This protein binds this small molecule.
Small molecule (SMILES): Cn1cncc1C[C@H](NC(=O)CCN)C(=O)O

Sequence of chain 1.A:
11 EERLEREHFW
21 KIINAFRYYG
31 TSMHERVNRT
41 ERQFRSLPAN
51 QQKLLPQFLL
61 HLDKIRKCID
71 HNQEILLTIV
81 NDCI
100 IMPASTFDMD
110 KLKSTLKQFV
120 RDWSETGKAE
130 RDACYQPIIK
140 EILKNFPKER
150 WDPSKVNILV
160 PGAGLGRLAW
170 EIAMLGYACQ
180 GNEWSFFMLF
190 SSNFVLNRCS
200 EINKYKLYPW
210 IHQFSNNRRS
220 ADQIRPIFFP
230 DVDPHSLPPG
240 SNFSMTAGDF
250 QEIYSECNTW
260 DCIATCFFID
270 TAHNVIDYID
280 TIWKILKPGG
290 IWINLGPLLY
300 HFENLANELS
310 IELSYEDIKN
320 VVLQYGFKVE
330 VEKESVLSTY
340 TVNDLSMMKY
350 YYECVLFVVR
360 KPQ

Sequence of chain 1.B:
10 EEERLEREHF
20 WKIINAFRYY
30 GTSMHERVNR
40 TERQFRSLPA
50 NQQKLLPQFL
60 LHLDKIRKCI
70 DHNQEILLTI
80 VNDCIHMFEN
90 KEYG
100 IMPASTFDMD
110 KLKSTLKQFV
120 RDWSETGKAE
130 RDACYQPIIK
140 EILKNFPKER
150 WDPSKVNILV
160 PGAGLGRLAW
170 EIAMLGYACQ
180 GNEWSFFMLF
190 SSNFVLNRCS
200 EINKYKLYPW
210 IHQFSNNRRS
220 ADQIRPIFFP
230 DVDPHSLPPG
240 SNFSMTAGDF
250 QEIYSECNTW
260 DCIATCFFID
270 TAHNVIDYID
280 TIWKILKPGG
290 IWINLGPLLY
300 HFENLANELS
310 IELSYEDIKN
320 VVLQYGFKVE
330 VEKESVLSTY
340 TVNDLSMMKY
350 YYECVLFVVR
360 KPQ

Binding-site contacts:
Ligand atom C17 contacts residue PHE266 of chain 1.B at 3.9 Å (hydrophobic).
Ligand atom N05 contacts residue TYR351 of chain 1.B at 2.9 Å (h-bond).
Ligand atom C13 contacts residue PRO296 of chain 1.B at 3.7 Å (hydrophobic).
Ligand atom C13 contacts residue LEU298 of chain 1.B at 3.9 Å (hydrophobic).
Ligand atom N10 contacts residue TYR339 of chain 1.B at 4.3 Å.
Ligand atom O07 contacts residue THR340 of chain 1.B at 4.0 Å.
Ligand atom C06 contacts residue TYR351 of chain 1.B at 4.0 Å (hydrophobic).
Ligand atom C08 contacts residue THR340 of chain 1.B at 4.3 Å.
Ligand atom N14 contacts residue ASP269 of chain 1.B at 2.5 Å (salt-bridge).
Ligand atom C17 contacts residue SAH1 of chain 1.G at 3.8 Å.
Ligand atom C13 contacts residue TYR351 of chain 1.B at 4.2 Å (hydrophobic).
Ligand atom C11 contacts residue TYR351 of chain 1.B at 3.2 Å (hydrophobic).
Ligand atom C15 contacts residue THR270 of chain 1.B at 4.3 Å.
Ligand atom N16 contacts residue PHE266 of chain 1.B at 3.7 Å.
Ligand atom C12 contacts residue PHE266 of chain 1.B at 3.5 Å (hydrophobic).
Ligand atom C15 contacts residue ASP269 of chain 1.B at 3.1 Å.
Ligand atom C09 contacts residue TYR339 of chain 1.B at 3.3 Å (hydrophobic).
Ligand atom N10 contacts residue TYR351 of chain 1.B at 4.2 Å.
Ligand atom C17 contacts residue TYR339 of chain 1.B at 3.7 Å (hydrophobic).
Ligand atom N10 contacts residue TYR349 of chain 1.B at 3.2 Å.
Ligand atom C13 contacts residue ASP269 of chain 1.B at 3.3 Å.
Ligand atom C04 contacts residue TYR339 of chain 1.B at 3.6 Å (hydrophobic).
Ligand atom N14 contacts residue PRO296 of chain 1.B at 4.0 Å.
Ligand atom C11 contacts residue PHE266 of chain 1.B at 3.8 Å (hydrophobic).
Ligand atom C06 contacts residue TYR339 of chain 1.B at 3.6 Å (hydrophobic).
Ligand atom C13 contacts residue PHE266 of chain 1.B at 3.7 Å (hydrophobic).
Ligand atom N14 contacts residue PHE266 of chain 1.B at 4.0 Å.
Ligand atom C12 contacts residue TYR351 of chain 1.B at 4.2 Å (hydrophobic).
Ligand atom N10 contacts residue MET347 of chain 1.A at 4.1 Å.
Ligand atom C08 contacts residue TYR339 of chain 1.B at 3.8 Å (hydrophobic).
Ligand atom O03 contacts residue LEU298 of chain 1.B at 3.7 Å.
Ligand atom N05 contacts residue TYR339 of chain 1.B at 3.7 Å.
Ligand atom O07 contacts residue TYR339 of chain 1.B at 3.5 Å.
Ligand atom C09 contacts residue TYR351 of chain 1.B at 3.7 Å (hydrophobic).
Ligand atom C04 contacts residue TYR351 of chain 1.B at 3.6 Å (hydrophobic).
Ligand atom C08 contacts residue TYR351 of chain 1.B at 4.3 Å (hydrophobic).
Ligand atom C11 contacts residue TYR339 of chain 1.B at 3.9 Å (hydrophobic).
Ligand atom C06 contacts residue THR340 of chain 1.B at 4.3 Å.
Ligand atom N14 contacts residue LEU298 of chain 1.B at 4.2 Å.
Ligand atom C15 contacts residue PHE266 of chain 1.B at 3.1 Å (hydrophobic).